The protein below binds the small molecule below.
Small molecule (SMILES): O[C@@H]1[C@H](O)[C@H](O)CO[C@H]1O

Sequence of chain 1.D:
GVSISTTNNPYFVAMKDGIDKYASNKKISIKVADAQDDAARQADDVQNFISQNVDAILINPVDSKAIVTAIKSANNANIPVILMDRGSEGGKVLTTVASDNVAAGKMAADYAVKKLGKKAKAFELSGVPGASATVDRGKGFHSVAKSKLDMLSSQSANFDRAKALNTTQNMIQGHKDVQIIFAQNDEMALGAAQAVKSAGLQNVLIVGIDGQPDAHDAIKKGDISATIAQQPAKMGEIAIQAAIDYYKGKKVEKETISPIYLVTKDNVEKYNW

Binding-site contacts:
Ligand atom C5 contacts residue ASN234 of chain 1.D at 3.9 Å.
Ligand atom O1 contacts residue ARG135 of chain 1.D at 2.9 Å (salt-bridge).
Ligand atom C5 contacts residue ASN58 of chain 1.D at 3.6 Å.
Ligand atom C2 contacts residue ASP134 of chain 1.D at 3.3 Å.
Ligand atom O3 contacts residue ASN234 of chain 1.D at 3.3 Å.
Ligand atom O3 contacts residue GLN279 of chain 1.D at 3.6 Å.
Ligand atom C3 contacts residue ASP259 of chain 1.D at 3.1 Å.
Ligand atom C4 contacts residue TYR60 of chain 1.D at 3.6 Å (hydrophobic).
Ligand atom C1 contacts residue ARG135 of chain 1.D at 3.6 Å.
Ligand atom O4 contacts residue ASN234 of chain 1.D at 2.8 Å (h-bond).
Ligand atom O4 contacts residue TYR60 of chain 1.D at 3.9 Å.
Ligand atom O1 contacts residue ALA182 of chain 1.D at 3.6 Å.
Ligand atom C1 contacts residue PHE208 of chain 1.D at 3.8 Å (hydrophobic).
Ligand atom C5 contacts residue PHE61 of chain 1.D at 3.6 Å (hydrophobic).
Ligand atom C2 contacts residue TYR60 of chain 1.D at 3.4 Å (hydrophobic).
Ligand atom C4 contacts residue ASP259 of chain 1.D at 3.9 Å.
Ligand atom O5 contacts residue PHE61 of chain 1.D at 3.3 Å.
Ligand atom C2 contacts residue ARG186 of chain 1.D at 3.7 Å.
Ligand atom C1 contacts residue PHE61 of chain 1.D at 3.9 Å (hydrophobic).
Ligand atom C3 contacts residue TYR60 of chain 1.D at 3.5 Å (hydrophobic).
Ligand atom O2 contacts residue ASP134 of chain 1.D at 2.7 Å (salt-bridge).
Ligand atom C5 contacts residue PHE208 of chain 1.D at 3.4 Å (hydrophobic).
Ligand atom O5 contacts residue ARG135 of chain 1.D at 2.7 Å (salt-bridge).
Ligand atom O2 contacts residue GLN279 of chain 1.D at 3.0 Å (h-bond).
Ligand atom O2 contacts residue ARG186 of chain 1.D at 2.6 Å (salt-bridge).
Ligand atom C4 contacts residue ASN234 of chain 1.D at 4.0 Å.
Ligand atom O1 contacts residue PHE61 of chain 1.D at 3.9 Å.
Ligand atom O4 contacts residue ASN58 of chain 1.D at 3.0 Å (h-bond).
Ligand atom O3 contacts residue ARG186 of chain 1.D at 2.7 Å (salt-bridge).
Ligand atom O5 contacts residue PHE208 of chain 1.D at 3.3 Å.
Ligand atom O4 contacts residue ASP259 of chain 1.D at 2.9 Å (salt-bridge).
Ligand atom C1 contacts residue ASP134 of chain 1.D at 3.3 Å.
Ligand atom C5 contacts residue ARG135 of chain 1.D at 3.9 Å.
Ligand atom C2 contacts residue PHE61 of chain 1.D at 3.9 Å (hydrophobic).
Ligand atom O2 contacts residue TYR60 of chain 1.D at 3.6 Å (h-bond).
Ligand atom C3 contacts residue GLN279 of chain 1.D at 3.8 Å.
Ligand atom C4 contacts residue PHE61 of chain 1.D at 3.6 Å (hydrophobic).
Ligand atom O1 contacts residue ASP134 of chain 1.D at 2.3 Å (salt-bridge).
Ligand atom O3 contacts residue ASP259 of chain 1.D at 2.8 Å (salt-bridge).
Ligand atom C4 contacts residue ASN58 of chain 1.D at 3.4 Å.